Sequence of chain 1.A:
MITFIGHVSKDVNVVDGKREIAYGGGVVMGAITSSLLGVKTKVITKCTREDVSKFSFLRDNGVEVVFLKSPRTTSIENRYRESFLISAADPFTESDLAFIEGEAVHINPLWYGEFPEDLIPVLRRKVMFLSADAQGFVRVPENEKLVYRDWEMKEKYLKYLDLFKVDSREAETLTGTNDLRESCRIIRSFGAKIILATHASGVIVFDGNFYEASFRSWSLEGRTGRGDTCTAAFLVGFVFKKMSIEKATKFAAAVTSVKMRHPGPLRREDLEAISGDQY

This small molecule binds to this protein.
Small molecule (SMILES): OC1C(O)C(O)C(O)C(O)C1O

Binding-site contacts:
Ligand atom O5 contacts residue ASP11 of chain 1.A at 2.8 Å (salt-bridge).
Ligand atom C3 contacts residue ARG145 of chain 1.A at 3.9 Å.
Ligand atom O2 contacts residue GLN141 of chain 1.A at 2.8 Å (h-bond).
Ligand atom C6 contacts residue GLY25 of chain 1.A at 4.5 Å.
Ligand atom C2 contacts residue GLN141 of chain 1.A at 3.7 Å.
Ligand atom O4 contacts residue ILE76 of chain 1.A at 3.5 Å.
Ligand atom O3 contacts residue SER89 of chain 1.A at 3.6 Å.
Ligand atom O1 contacts residue GLN141 of chain 1.A at 3.9 Å.
Ligand atom C5 contacts residue LEU116 of chain 1.A at 4.5 Å (hydrophobic).
Ligand atom C5 contacts residue GLY25 of chain 1.A at 4.5 Å.
Ligand atom C1 contacts residue THR230 of chain 1.A at 4.0 Å.
Ligand atom O3 contacts residue ARG145 of chain 1.A at 2.9 Å (salt-bridge).
Ligand atom C5 contacts residue ASP11 of chain 1.A at 3.3 Å.
Ligand atom C3 contacts residue ASN78 of chain 1.A at 3.6 Å.
Ligand atom O5 contacts residue GLY25 of chain 1.A at 3.2 Å (h-bond).
Ligand atom O2 contacts residue ARG145 of chain 1.A at 3.0 Å (salt-bridge).
Ligand atom C4 contacts residue ASP11 of chain 1.A at 3.7 Å.
Ligand atom C5 contacts residue THR230 of chain 1.A at 4.4 Å.
Ligand atom O6 contacts residue ASP234 of chain 1.A at 4.4 Å.
Ligand atom C4 contacts residue ASN78 of chain 1.A at 4.0 Å.
Ligand atom C6 contacts residue THR230 of chain 1.A at 4.3 Å.
Ligand atom O1 contacts residue GLY231 of chain 1.A at 4.5 Å.
Ligand atom O4 contacts residue ASN78 of chain 1.A at 3.0 Å (h-bond).
Ligand atom C4 contacts residue ILE76 of chain 1.A at 4.3 Å (hydrophobic).
Ligand atom O6 contacts residue THR230 of chain 1.A at 3.8 Å.
Ligand atom O3 contacts residue ILE76 of chain 1.A at 3.8 Å.
Ligand atom C2 contacts residue ARG145 of chain 1.A at 3.7 Å.
Ligand atom C4 contacts residue ARG145 of chain 1.A at 4.4 Å.
Ligand atom O5 contacts residue LEU116 of chain 1.A at 4.2 Å.
Ligand atom O5 contacts residue GLY24 of chain 1.A at 4.3 Å.
Ligand atom C4 contacts residue LEU116 of chain 1.A at 4.2 Å (hydrophobic).
Ligand atom C1 contacts residue GLN141 of chain 1.A at 4.5 Å.
Ligand atom O4 contacts residue ASP11 of chain 1.A at 2.8 Å (salt-bridge).
Ligand atom C6 contacts residue LEU116 of chain 1.A at 4.1 Å (hydrophobic).
Ligand atom O6 contacts residue GLY26 of chain 1.A at 4.1 Å.
Ligand atom O5 contacts residue SER9 of chain 1.A at 4.2 Å.
Ligand atom O6 contacts residue GLY25 of chain 1.A at 3.8 Å.
Ligand atom O3 contacts residue ASN78 of chain 1.A at 2.8 Å (h-bond).
Ligand atom O1 contacts residue ASP234 of chain 1.A at 4.0 Å.
Ligand atom O2 contacts residue LEU116 of chain 1.A at 3.6 Å.